Binding-site contacts:
Ligand atom O6 contacts residue ASN78 of chain 1.F at 2.8 Å (h-bond).
Ligand atom C5 contacts residue ASN78 of chain 1.F at 3.5 Å.
Ligand atom C6 contacts residue ALA76 of chain 1.F at 4.2 Å (hydrophobic).
Ligand atom C3 contacts residue TYR15 of chain 1.C at 4.2 Å (hydrophobic).
Ligand atom O7 contacts residue ASN48 of chain 1.C at 4.1 Å.
Ligand atom C4 contacts residue ASN78 of chain 1.F at 3.7 Å.
Ligand atom C6 contacts residue ASN78 of chain 1.F at 3.7 Å.
Ligand atom C5 contacts residue TYR15 of chain 1.C at 3.5 Å (hydrophobic).
Ligand atom O6 contacts residue ILE30 of chain 1.F at 4.5 Å.
Ligand atom O6 contacts residue PHE31 of chain 1.F at 3.6 Å.
Ligand atom C5 contacts residue ASN48 of chain 1.C at 3.7 Å.
Ligand atom C4 contacts residue ALA76 of chain 1.F at 4.4 Å (hydrophobic).
Ligand atom C3 contacts residue ASN78 of chain 1.F at 4.5 Å.
Ligand atom O4 contacts residue ALA76 of chain 1.F at 3.6 Å (h-bond).
Ligand atom O6 contacts residue ASN75 of chain 1.F at 3.3 Å (h-bond).
Ligand atom N2 contacts residue ASN48 of chain 1.C at 2.8 Å (h-bond).
Ligand atom O5 contacts residue TYR15 of chain 1.C at 3.0 Å.
Ligand atom O6 contacts residue ALA76 of chain 1.F at 3.9 Å.
Ligand atom C4 contacts residue ASN48 of chain 1.C at 4.2 Å.
Ligand atom C6 contacts residue TYR15 of chain 1.C at 3.5 Å (hydrophobic).
Ligand atom C6 contacts residue ASN75 of chain 1.F at 3.5 Å.
Ligand atom O5 contacts residue ASN48 of chain 1.C at 2.4 Å (h-bond).
Ligand atom O5 contacts residue PHE31 of chain 1.F at 3.5 Å.
Ligand atom O3 contacts residue TYR15 of chain 1.C at 4.3 Å.
Ligand atom O4 contacts residue ASN78 of chain 1.F at 2.9 Å (h-bond).
Ligand atom O7 contacts residue TYR15 of chain 1.C at 4.2 Å.
Ligand atom C3 contacts residue ASN48 of chain 1.C at 3.8 Å.
Ligand atom C2 contacts residue TYR15 of chain 1.C at 3.8 Å (hydrophobic).
Ligand atom C7 contacts residue ASN48 of chain 1.C at 3.7 Å.
Ligand atom C1 contacts residue TYR15 of chain 1.C at 3.8 Å (hydrophobic).
Ligand atom C1 contacts residue ASN48 of chain 1.C at 1.4 Å.
Ligand atom C4 contacts residue TYR15 of chain 1.C at 3.5 Å (hydrophobic).
Ligand atom C6 contacts residue PHE31 of chain 1.F at 3.5 Å (hydrophobic).
Ligand atom C2 contacts residue ASN48 of chain 1.C at 2.4 Å.
Ligand atom C5 contacts residue PHE31 of chain 1.F at 3.7 Å (hydrophobic).
Ligand atom C1 contacts residue PHE31 of chain 1.F at 4.3 Å (hydrophobic).

Sequence of chain 1.C:
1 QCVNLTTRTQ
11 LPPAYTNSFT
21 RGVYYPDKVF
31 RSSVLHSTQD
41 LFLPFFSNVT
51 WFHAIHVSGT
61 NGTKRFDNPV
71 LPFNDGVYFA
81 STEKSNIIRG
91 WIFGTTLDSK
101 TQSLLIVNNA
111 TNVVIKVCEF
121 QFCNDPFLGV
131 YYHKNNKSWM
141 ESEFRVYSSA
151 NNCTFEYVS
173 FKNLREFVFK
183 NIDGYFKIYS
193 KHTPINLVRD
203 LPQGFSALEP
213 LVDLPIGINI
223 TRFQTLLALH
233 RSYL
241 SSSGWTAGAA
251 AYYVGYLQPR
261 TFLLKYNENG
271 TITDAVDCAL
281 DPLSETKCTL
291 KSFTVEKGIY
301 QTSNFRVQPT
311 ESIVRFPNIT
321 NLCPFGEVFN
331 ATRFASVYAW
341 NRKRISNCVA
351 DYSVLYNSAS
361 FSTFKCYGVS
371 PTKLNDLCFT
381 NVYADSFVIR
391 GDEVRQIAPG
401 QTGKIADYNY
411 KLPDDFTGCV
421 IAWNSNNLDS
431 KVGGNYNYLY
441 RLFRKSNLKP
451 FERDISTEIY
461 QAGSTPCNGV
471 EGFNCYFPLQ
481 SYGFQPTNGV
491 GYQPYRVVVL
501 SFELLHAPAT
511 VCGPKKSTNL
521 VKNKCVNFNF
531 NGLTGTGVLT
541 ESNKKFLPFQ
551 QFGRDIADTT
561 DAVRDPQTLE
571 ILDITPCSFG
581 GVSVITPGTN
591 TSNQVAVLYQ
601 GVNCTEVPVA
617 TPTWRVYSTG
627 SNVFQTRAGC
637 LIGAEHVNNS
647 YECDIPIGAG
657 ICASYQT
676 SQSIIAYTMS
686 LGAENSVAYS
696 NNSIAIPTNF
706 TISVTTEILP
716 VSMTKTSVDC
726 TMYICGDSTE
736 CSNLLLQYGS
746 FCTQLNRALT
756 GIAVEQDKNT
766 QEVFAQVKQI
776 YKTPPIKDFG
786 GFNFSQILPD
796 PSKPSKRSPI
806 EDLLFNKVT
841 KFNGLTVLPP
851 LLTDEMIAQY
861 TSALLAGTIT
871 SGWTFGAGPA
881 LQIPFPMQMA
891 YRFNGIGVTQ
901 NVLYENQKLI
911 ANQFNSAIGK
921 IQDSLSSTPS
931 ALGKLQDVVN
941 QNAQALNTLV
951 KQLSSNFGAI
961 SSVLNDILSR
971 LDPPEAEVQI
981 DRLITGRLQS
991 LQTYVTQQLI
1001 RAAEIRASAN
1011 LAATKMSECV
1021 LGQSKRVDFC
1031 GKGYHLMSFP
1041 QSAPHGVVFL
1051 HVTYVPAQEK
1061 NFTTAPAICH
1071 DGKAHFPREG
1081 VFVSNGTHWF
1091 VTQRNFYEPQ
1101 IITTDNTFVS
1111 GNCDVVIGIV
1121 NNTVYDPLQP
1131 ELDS

Sequence of chain 1.F:
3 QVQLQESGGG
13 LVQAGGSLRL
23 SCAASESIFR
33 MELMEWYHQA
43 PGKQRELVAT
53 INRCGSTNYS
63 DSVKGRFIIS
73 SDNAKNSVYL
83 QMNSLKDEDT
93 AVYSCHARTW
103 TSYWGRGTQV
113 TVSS

This small molecule binds to this protein.
Small molecule (SMILES): CC(=O)N[C@@H]1[C@@H](O)[C@H](O)[C@@H](CO)O[C@H]1O